Sequence of chain 1.F:
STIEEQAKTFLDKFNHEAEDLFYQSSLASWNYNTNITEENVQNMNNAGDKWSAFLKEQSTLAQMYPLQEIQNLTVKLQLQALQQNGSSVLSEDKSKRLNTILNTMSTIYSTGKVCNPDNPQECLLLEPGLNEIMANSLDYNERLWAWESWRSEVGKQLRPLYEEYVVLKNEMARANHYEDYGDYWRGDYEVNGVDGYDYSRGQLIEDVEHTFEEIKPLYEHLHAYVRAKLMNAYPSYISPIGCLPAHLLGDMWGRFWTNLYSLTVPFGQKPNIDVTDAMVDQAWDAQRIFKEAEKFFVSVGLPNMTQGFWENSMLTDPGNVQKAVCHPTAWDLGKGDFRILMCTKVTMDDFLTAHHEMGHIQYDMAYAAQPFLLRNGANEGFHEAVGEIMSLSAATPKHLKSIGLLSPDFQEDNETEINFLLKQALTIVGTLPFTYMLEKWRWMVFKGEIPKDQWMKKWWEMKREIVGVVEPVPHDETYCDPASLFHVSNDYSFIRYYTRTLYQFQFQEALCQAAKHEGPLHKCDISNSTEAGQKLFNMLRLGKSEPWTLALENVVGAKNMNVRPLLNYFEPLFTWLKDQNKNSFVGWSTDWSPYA

The protein below binds the small molecule below.
Small molecule (SMILES): CC(=O)N[C@@H]1[C@@H](O)[C@H](O)[C@@H](CO)O[C@H]1O

Binding-site contacts:
Ligand atom C3 contacts residue ASN35 of chain 1.F at 3.8 Å.
Ligand atom O5 contacts residue ILE36 of chain 1.F at 4.3 Å.
Ligand atom C1 contacts residue GLN322 of chain 1.F at 4.1 Å.
Ligand atom C7 contacts residue ASN35 of chain 1.F at 3.2 Å.
Ligand atom C6 contacts residue VAL321 of chain 1.F at 4.1 Å (hydrophobic).
Ligand atom C5 contacts residue VAL321 of chain 1.F at 4.1 Å (hydrophobic).
Ligand atom C2 contacts residue ASN35 of chain 1.F at 2.5 Å.
Ligand atom C5 contacts residue ASN35 of chain 1.F at 3.7 Å.
Ligand atom C5 contacts residue THR37 of chain 1.F at 4.1 Å.
Ligand atom C4 contacts residue ASN35 of chain 1.F at 4.2 Å.
Ligand atom O6 contacts residue ILE36 of chain 1.F at 2.9 Å (h-bond).
Ligand atom O6 contacts residue THR37 of chain 1.F at 3.3 Å.
Ligand atom O5 contacts residue GLN322 of chain 1.F at 4.5 Å.
Ligand atom N2 contacts residue ASN35 of chain 1.F at 2.9 Å (h-bond).
Ligand atom C6 contacts residue THR37 of chain 1.F at 3.7 Å.
Ligand atom C6 contacts residue ILE36 of chain 1.F at 4.3 Å (hydrophobic).
Ligand atom C8 contacts residue ASN35 of chain 1.F at 4.3 Å.
Ligand atom O5 contacts residue THR37 of chain 1.F at 3.7 Å.
Ligand atom C1 contacts residue ASN35 of chain 1.F at 1.4 Å.
Ligand atom O5 contacts residue ASN35 of chain 1.F at 2.4 Å (h-bond).
Ligand atom O7 contacts residue ASN35 of chain 1.F at 3.0 Å.
Ligand atom C4 contacts residue THR37 of chain 1.F at 4.3 Å.
Ligand atom O6 contacts residue VAL321 of chain 1.F at 4.2 Å.
Ligand atom O6 contacts residue ASN35 of chain 1.F at 4.2 Å.
Ligand atom O5 contacts residue VAL321 of chain 1.F at 4.5 Å.